This small molecule binds to this protein.
Small molecule (SMILES): CC(C)[C@H](O)[C@@]1(C=O)NC(=O)[C@H](C)[C@@H]1O

Sequence of chain 1.H:
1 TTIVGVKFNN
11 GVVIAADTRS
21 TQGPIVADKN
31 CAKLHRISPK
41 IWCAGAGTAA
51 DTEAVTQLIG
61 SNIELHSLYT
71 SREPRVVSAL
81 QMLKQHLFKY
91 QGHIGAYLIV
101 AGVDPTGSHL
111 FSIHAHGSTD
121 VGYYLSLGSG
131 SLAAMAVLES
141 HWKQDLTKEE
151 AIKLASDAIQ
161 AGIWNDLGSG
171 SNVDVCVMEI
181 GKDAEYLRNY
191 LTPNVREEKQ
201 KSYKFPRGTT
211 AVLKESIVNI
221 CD

Sequence of chain 1.Z:
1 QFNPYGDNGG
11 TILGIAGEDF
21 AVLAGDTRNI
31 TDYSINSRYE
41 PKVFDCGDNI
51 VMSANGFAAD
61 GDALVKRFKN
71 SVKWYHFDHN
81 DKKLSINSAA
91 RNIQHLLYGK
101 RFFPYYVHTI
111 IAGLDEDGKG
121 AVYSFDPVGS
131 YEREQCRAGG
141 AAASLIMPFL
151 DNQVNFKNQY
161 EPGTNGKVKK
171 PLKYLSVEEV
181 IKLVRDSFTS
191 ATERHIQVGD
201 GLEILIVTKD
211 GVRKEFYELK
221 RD

Binding-site contacts:
Ligand atom O7 contacts residue THR1 of chain 1.H at 2.2 Å (h-bond).
Ligand atom C2 contacts residue THR21 of chain 1.H at 3.5 Å.
Ligand atom C14 contacts residue ALA49 of chain 1.H at 4.1 Å (hydrophobic).
Ligand atom O7 contacts residue ALA46 of chain 1.H at 3.3 Å.
Ligand atom C6 contacts residue LYS33 of chain 1.H at 4.2 Å.
Ligand atom O12 contacts residue THR21 of chain 1.H at 3.4 Å (h-bond).
Ligand atom C11 contacts residue THR21 of chain 1.H at 4.3 Å.
Ligand atom C14 contacts residue CYS31 of chain 1.H at 3.9 Å (hydrophobic).
Ligand atom O7 contacts residue GLY47 of chain 1.H at 3.1 Å (h-bond).
Ligand atom C13 contacts residue LYS33 of chain 1.H at 3.9 Å.
Ligand atom N4 contacts residue GLY47 of chain 1.H at 3.0 Å (h-bond).
Ligand atom C11 contacts residue SER20 of chain 1.H at 4.2 Å.
Ligand atom C9 contacts residue TYR33 of chain 1.Z at 4.3 Å (hydrophobic).
Ligand atom O12 contacts residue SER20 of chain 1.H at 3.8 Å.
Ligand atom C5 contacts residue GLY47 of chain 1.H at 4.2 Å.
Ligand atom C13 contacts residue THR1 of chain 1.H at 3.3 Å.
Ligand atom C15 contacts residue ALA49 of chain 1.H at 3.4 Å (hydrophobic).
Ligand atom N4 contacts residue THR1 of chain 1.H at 3.7 Å.
Ligand atom C1 contacts residue GLY168 of chain 1.H at 4.4 Å.
Ligand atom O8 contacts residue SER129 of chain 1.H at 3.8 Å.
Ligand atom C6 contacts residue GLY47 of chain 1.H at 4.2 Å.
Ligand atom C9 contacts residue THR21 of chain 1.H at 3.8 Å.
Ligand atom C6 contacts residue ALA46 of chain 1.H at 4.3 Å (hydrophobic).
Ligand atom O10 contacts residue GLY47 of chain 1.H at 3.4 Å (h-bond).
Ligand atom C14 contacts residue ARG19 of chain 1.H at 4.2 Å.
Ligand atom C14 contacts residue SER20 of chain 1.H at 3.8 Å.
Ligand atom C14 contacts residue LYS33 of chain 1.H at 3.8 Å.
Ligand atom C11 contacts residue THR1 of chain 1.H at 2.9 Å.
Ligand atom O12 contacts residue THR1 of chain 1.H at 4.3 Å.
Ligand atom C3 contacts residue GLY47 of chain 1.H at 3.6 Å.
Ligand atom O8 contacts residue GLY168 of chain 1.H at 4.3 Å.
Ligand atom C1 contacts residue THR1 of chain 1.H at 3.2 Å.
Ligand atom C11 contacts residue LYS33 of chain 1.H at 4.2 Å.
Ligand atom O8 contacts residue THR1 of chain 1.H at 2.8 Å (h-bond).
Ligand atom C15 contacts residue GLY47 of chain 1.H at 3.2 Å.
Ligand atom C5 contacts residue THR1 of chain 1.H at 2.5 Å.
Ligand atom C1 contacts residue THR21 of chain 1.H at 3.9 Å.
Ligand atom C11 contacts residue ARG19 of chain 1.H at 4.0 Å.
Ligand atom C6 contacts residue THR1 of chain 1.H at 1.4 Å.
Ligand atom C15 contacts residue THR1 of chain 1.H at 4.2 Å.